Binding-site contacts:
Ligand atom O5 contacts residue ASN19 of chain 22.Q at 2.1 Å (h-bond).
Ligand atom C6 contacts residue ASN19 of chain 22.Q at 4.0 Å.
Ligand atom O6 contacts residue ASN19 of chain 22.Q at 4.3 Å.
Ligand atom C1 contacts residue ASN19 of chain 22.Q at 1.9 Å.
Ligand atom C2 contacts residue ASN19 of chain 22.Q at 3.4 Å.
Ligand atom C5 contacts residue ASN19 of chain 22.Q at 3.3 Å.
Ligand atom N2 contacts residue ASN19 of chain 22.Q at 4.1 Å.
Ligand atom C3 contacts residue ASN19 of chain 22.Q at 4.4 Å.
Ligand atom C8 contacts residue TYR17 of chain 22.Q at 4.3 Å (hydrophobic).
Ligand atom C4 contacts residue ASN19 of chain 22.Q at 4.5 Å.

The small molecule below binds the protein below.
Small molecule (SMILES): CC(=O)N[C@H]1[C@H](O[C@H]2[C@H](O)[C@@H](NC(C)=O)CO[C@@H]2CO)O[C@H](CO)[C@@H](O)[C@@H]1O

Sequence of chain 22.Q:
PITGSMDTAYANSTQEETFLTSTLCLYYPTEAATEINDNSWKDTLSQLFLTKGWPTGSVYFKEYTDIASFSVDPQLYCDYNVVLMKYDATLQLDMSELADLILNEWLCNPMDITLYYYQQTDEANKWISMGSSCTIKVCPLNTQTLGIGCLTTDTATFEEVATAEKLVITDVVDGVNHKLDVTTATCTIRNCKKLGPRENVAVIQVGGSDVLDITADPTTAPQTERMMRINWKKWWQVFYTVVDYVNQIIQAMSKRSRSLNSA